Sequence of chain 3.C:
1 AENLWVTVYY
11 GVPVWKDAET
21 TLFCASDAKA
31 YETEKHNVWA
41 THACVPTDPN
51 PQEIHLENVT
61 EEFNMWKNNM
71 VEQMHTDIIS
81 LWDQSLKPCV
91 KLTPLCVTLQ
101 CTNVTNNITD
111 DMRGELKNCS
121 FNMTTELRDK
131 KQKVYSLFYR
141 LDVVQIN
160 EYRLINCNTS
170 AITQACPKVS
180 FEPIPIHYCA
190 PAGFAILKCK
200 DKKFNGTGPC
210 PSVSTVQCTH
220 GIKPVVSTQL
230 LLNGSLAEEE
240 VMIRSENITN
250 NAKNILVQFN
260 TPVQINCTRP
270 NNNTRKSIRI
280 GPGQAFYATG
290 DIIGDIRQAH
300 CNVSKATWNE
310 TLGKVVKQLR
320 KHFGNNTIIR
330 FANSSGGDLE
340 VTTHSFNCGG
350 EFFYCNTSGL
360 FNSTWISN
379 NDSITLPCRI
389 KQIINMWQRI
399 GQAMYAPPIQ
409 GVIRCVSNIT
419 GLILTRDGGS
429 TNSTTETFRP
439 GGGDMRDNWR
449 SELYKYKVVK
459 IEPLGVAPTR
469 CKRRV

This small molecule binds to this protein.
Small molecule (SMILES): CC(=O)N[C@@H]1[C@@H](O)[C@H](O)[C@@H](CO)O[C@H]1O

Binding-site contacts:
Ligand atom C1 contacts residue ASN308 of chain 3.C at 1.4 Å.
Ligand atom C4 contacts residue ASN308 of chain 3.C at 4.3 Å.
Ligand atom O5 contacts residue ASN308 of chain 3.C at 2.5 Å (h-bond).
Ligand atom C5 contacts residue ASN308 of chain 3.C at 3.7 Å.
Ligand atom N2 contacts residue ASN308 of chain 3.C at 2.8 Å (h-bond).
Ligand atom O6 contacts residue ASN308 of chain 3.C at 3.9 Å.
Ligand atom C3 contacts residue ASN308 of chain 3.C at 3.8 Å.
Ligand atom C7 contacts residue ASN308 of chain 3.C at 3.7 Å.
Ligand atom O7 contacts residue ASN308 of chain 3.C at 4.3 Å.
Ligand atom C2 contacts residue ASN308 of chain 3.C at 2.5 Å.